Binding-site contacts:
Ligand atom N2 contacts residue ASN1131 of chain 1.C at 2.9 Å (h-bond).
Ligand atom C4 contacts residue ASN1131 of chain 1.C at 4.2 Å.
Ligand atom O5 contacts residue ASN1131 of chain 1.C at 2.4 Å (h-bond).
Ligand atom C5 contacts residue ASN1131 of chain 1.C at 3.7 Å.
Ligand atom C2 contacts residue ASN1131 of chain 1.C at 2.5 Å.
Ligand atom C3 contacts residue ASN1131 of chain 1.C at 3.8 Å.
Ligand atom C7 contacts residue ASN1131 of chain 1.C at 3.3 Å.
Ligand atom C8 contacts residue ASN1131 of chain 1.C at 4.4 Å.
Ligand atom C1 contacts residue ASN1131 of chain 1.C at 1.4 Å.
Ligand atom C8 contacts residue ILE1129 of chain 1.C at 4.4 Å (hydrophobic).
Ligand atom O7 contacts residue ASN1131 of chain 1.C at 3.2 Å (h-bond).

Sequence of chain 1.C:
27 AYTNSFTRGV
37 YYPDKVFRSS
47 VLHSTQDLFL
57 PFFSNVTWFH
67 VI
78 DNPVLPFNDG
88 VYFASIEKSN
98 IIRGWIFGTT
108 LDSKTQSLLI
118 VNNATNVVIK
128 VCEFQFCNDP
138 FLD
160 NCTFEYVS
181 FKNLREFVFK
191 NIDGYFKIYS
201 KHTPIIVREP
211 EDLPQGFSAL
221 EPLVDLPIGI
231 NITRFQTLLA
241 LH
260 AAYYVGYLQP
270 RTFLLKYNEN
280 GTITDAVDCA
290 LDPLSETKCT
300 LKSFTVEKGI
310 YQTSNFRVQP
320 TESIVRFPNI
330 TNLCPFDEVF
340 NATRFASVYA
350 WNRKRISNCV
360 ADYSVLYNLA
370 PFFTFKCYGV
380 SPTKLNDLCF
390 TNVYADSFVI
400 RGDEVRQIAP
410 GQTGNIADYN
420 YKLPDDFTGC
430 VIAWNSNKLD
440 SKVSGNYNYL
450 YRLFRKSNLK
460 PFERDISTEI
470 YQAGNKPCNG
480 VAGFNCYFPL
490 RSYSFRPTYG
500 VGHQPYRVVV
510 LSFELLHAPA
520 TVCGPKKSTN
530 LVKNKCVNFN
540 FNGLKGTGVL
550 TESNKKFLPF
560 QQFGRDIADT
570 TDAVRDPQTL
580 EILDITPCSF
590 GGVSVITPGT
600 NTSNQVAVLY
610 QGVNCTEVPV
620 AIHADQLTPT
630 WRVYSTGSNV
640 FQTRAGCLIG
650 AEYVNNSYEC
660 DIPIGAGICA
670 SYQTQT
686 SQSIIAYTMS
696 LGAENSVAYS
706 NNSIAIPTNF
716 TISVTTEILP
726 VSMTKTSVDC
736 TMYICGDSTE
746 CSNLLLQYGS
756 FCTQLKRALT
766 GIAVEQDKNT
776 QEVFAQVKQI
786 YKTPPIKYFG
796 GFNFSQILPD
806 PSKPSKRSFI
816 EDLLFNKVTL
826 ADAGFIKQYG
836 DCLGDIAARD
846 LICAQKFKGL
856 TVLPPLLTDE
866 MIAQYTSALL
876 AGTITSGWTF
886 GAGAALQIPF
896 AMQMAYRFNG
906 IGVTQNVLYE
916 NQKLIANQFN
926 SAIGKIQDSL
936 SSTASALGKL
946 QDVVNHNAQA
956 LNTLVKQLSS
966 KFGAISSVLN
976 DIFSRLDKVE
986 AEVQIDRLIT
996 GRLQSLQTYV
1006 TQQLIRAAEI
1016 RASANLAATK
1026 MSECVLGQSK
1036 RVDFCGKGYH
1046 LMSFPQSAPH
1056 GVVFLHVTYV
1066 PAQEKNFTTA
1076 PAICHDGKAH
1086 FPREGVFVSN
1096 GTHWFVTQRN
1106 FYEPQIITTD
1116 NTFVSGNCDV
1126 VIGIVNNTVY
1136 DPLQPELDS

The protein below binds the small molecule below.
Small molecule (SMILES): CC(=O)N[C@@H]1[C@@H](O)[C@H](O)[C@@H](CO)O[C@H]1O